Binding-site contacts:
Ligand atom O3 contacts residue BMA1 of chain 1.QA at 3.0 Å (h-bond).
Ligand atom O5 contacts residue LEU374 of chain 1.B at 4.2 Å.
Ligand atom O5 contacts residue ASN120 of chain 1.D at 2.6 Å (h-bond).
Ligand atom C7 contacts residue ASN120 of chain 1.D at 3.5 Å.
Ligand atom O4 contacts residue BMA1 of chain 1.QA at 2.0 Å (h-bond).
Ligand atom C3 contacts residue SER312 of chain 1.B at 4.0 Å.
Ligand atom O5 contacts residue SER376 of chain 1.B at 3.4 Å (h-bond).
Ligand atom N2 contacts residue ASN120 of chain 1.D at 3.2 Å (h-bond).
Ligand atom O7 contacts residue ASN14 of chain 1.B at 3.7 Å.
Ligand atom N2 contacts residue SER312 of chain 1.B at 4.1 Å.
Ligand atom C4 contacts residue BMA1 of chain 1.QA at 2.9 Å.
Ligand atom C5 contacts residue BMA1 of chain 1.QA at 4.0 Å.
Ligand atom O6 contacts residue SER376 of chain 1.B at 2.6 Å (h-bond).
Ligand atom O5 contacts residue GLY375 of chain 1.B at 3.4 Å.
Ligand atom C1 contacts residue GLY375 of chain 1.B at 3.4 Å.
Ligand atom O7 contacts residue ASN120 of chain 1.D at 3.5 Å (h-bond).
Ligand atom C8 contacts residue ARG373 of chain 1.B at 3.6 Å.
Ligand atom C5 contacts residue ASN120 of chain 1.D at 3.9 Å.
Ligand atom C2 contacts residue ASN120 of chain 1.D at 2.9 Å.
Ligand atom C8 contacts residue ASN119 of chain 1.D at 4.1 Å.
Ligand atom O4 contacts residue ASN313 of chain 1.B at 3.2 Å (h-bond).
Ligand atom C1 contacts residue ASN120 of chain 1.D at 2.1 Å.
Ligand atom O7 contacts residue ASN313 of chain 1.B at 4.2 Å.
Ligand atom C7 contacts residue SER312 of chain 1.B at 4.2 Å.
Ligand atom C6 contacts residue LEU374 of chain 1.B at 3.5 Å (hydrophobic).
Ligand atom C6 contacts residue BMA1 of chain 1.QA at 3.7 Å.
Ligand atom C7 contacts residue ASN313 of chain 1.B at 4.1 Å.
Ligand atom C3 contacts residue BMA1 of chain 1.QA at 3.4 Å.
Ligand atom C6 contacts residue SER376 of chain 1.B at 3.6 Å.
Ligand atom O3 contacts residue ASN313 of chain 1.B at 3.4 Å (h-bond).
Ligand atom C1 contacts residue ASN313 of chain 1.B at 3.9 Å.
Ligand atom C5 contacts residue LEU374 of chain 1.B at 3.6 Å (hydrophobic).
Ligand atom N2 contacts residue ASN313 of chain 1.B at 3.2 Å (h-bond).
Ligand atom C3 contacts residue ASN313 of chain 1.B at 3.5 Å.
Ligand atom O3 contacts residue SER312 of chain 1.B at 2.9 Å.
Ligand atom C5 contacts residue GLY375 of chain 1.B at 3.8 Å.
Ligand atom C4 contacts residue ASN313 of chain 1.B at 3.6 Å.
Ligand atom C2 contacts residue ASN313 of chain 1.B at 3.8 Å.
Ligand atom O6 contacts residue GLN314 of chain 1.B at 4.1 Å.
Ligand atom O7 contacts residue SER15 of chain 1.B at 4.0 Å.

This small molecule binds to this protein.
Small molecule (SMILES): CC(=O)N[C@H]1[C@H](O[C@H]2[C@H](O)[C@@H](NC(C)=O)CO[C@@H]2CO)O[C@H](CO)C(=O)[C@@H]1O

Sequence of chain 1.D:
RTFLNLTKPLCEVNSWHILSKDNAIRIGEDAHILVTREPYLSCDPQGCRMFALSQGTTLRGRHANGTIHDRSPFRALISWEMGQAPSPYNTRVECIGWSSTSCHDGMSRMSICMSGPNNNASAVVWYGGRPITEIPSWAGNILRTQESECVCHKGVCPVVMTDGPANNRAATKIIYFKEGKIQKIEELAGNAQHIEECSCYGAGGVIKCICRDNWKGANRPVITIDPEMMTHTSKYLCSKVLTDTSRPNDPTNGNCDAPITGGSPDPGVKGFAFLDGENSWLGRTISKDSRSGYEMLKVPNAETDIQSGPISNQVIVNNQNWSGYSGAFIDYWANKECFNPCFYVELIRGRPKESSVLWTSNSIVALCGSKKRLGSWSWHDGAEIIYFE

Sequence of chain 1.B:
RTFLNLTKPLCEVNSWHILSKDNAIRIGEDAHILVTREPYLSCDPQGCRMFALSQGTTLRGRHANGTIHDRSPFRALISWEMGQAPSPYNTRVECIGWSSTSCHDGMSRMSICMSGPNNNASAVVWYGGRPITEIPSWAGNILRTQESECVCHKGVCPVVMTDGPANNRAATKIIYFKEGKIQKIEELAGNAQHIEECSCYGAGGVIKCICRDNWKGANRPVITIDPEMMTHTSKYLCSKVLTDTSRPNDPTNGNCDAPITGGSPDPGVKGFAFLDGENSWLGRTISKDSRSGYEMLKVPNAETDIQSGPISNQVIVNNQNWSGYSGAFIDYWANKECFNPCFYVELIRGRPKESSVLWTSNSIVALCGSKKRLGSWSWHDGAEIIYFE